Sequence of chain 1.C:
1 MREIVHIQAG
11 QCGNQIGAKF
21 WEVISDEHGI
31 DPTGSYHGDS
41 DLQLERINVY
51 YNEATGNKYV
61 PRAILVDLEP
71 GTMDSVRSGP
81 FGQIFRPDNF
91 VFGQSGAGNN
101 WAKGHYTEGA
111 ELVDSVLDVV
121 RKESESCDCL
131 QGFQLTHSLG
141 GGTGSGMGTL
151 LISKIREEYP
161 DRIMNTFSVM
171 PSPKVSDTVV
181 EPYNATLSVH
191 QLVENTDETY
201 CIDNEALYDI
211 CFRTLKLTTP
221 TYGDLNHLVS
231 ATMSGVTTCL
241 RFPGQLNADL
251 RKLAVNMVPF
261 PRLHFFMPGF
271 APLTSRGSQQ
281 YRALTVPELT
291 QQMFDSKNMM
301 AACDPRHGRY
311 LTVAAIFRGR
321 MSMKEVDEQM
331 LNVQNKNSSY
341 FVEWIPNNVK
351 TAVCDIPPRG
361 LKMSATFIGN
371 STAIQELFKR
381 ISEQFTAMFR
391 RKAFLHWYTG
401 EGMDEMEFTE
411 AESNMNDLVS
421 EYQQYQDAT

A protein and the small-molecule ligand that binds it are described below.
Small molecule (SMILES): CC(=O)O[C@H]1C(=O)[C@@]2(C)[C@H]([C@H](OC(=O)c3ccccc3)[C@]3(O)C[C@H](OC(=O)[C@H](O)[C@@H](NC(=O)c4ccccc4)c4ccccc4)C(C)=C1C3(C)C)[C@]1(OC(C)=O)CO[C@@H]1C[C@@H]2O

Binding-site contacts:
Ligand atom C28 contacts residue PRO358 of chain 1.C at 3.3 Å (hydrophobic).
Ligand atom O13 contacts residue PRO358 of chain 1.C at 3.1 Å.
Ligand atom O12 contacts residue GLY360 of chain 1.C at 3.7 Å.
Ligand atom C28 contacts residue ARG359 of chain 1.C at 3.6 Å.
Ligand atom C38 contacts residue PRO358 of chain 1.C at 3.6 Å (hydrophobic).
Ligand atom C44 contacts residue GLY360 of chain 1.C at 3.0 Å.
Ligand atom O06 contacts residue THR274 of chain 1.C at 3.2 Å (h-bond).
Ligand atom C41 contacts residue SER234 of chain 1.C at 3.6 Å.
Ligand atom C08 contacts residue LEU228 of chain 1.C at 3.7 Å (hydrophobic).
Ligand atom O06 contacts residue LEU273 of chain 1.C at 3.6 Å.
Ligand atom O07 contacts residue LEU361 of chain 1.C at 3.5 Å.
Ligand atom O10 contacts residue GLY360 of chain 1.C at 3.0 Å (h-bond).
Ligand atom C27 contacts residue ARG359 of chain 1.C at 3.8 Å.
Ligand atom C40 contacts residue ALA231 of chain 1.C at 3.1 Å (hydrophobic).
Ligand atom C32 contacts residue VAL23 of chain 1.C at 3.5 Å (hydrophobic).
Ligand atom C37 contacts residue PRO358 of chain 1.C at 3.7 Å (hydrophobic).
Ligand atom O14 contacts residue HIS227 of chain 1.C at 2.9 Å (h-bond).
Ligand atom C19 contacts residue THR274 of chain 1.C at 3.6 Å.
Ligand atom C33 contacts residue GLU22 of chain 1.C at 3.7 Å.
Ligand atom C06 contacts residue HIS227 of chain 1.C at 2.9 Å.
Ligand atom C30 contacts residue HIS227 of chain 1.C at 3.5 Å.
Ligand atom O03 contacts residue ARG276 of chain 1.C at 3.4 Å (salt-bridge).
Ligand atom O13 contacts residue ARG359 of chain 1.C at 2.6 Å (salt-bridge).
Ligand atom C36 contacts residue HIS227 of chain 1.C at 3.7 Å.
Ligand atom C14 contacts residue LEU215 of chain 1.C at 3.4 Å (hydrophobic).
Ligand atom C40 contacts residue SER234 of chain 1.C at 3.4 Å.
Ligand atom C38 contacts residue ALA231 of chain 1.C at 3.4 Å (hydrophobic).
Ligand atom C17 contacts residue LEU361 of chain 1.C at 3.5 Å (hydrophobic).
Ligand atom C31 contacts residue HIS227 of chain 1.C at 3.3 Å.
Ligand atom C39 contacts residue ALA231 of chain 1.C at 2.9 Å (hydrophobic).
Ligand atom O12 contacts residue ARG359 of chain 1.C at 2.9 Å (salt-bridge).
Ligand atom C07 contacts residue ASP224 of chain 1.C at 3.7 Å.
Ligand atom C14 contacts residue THR274 of chain 1.C at 3.7 Å.
Ligand atom C40 contacts residue VAL23 of chain 1.C at 3.8 Å (hydrophobic).
Ligand atom C16 contacts residue LEU361 of chain 1.C at 3.6 Å (hydrophobic).
Ligand atom C42 contacts residue VAL23 of chain 1.C at 3.1 Å (hydrophobic).
Ligand atom C32 contacts residue HIS227 of chain 1.C at 3.8 Å.
Ligand atom C07 contacts residue HIS227 of chain 1.C at 3.3 Å.
Ligand atom O06 contacts residue LEU215 of chain 1.C at 3.4 Å.
Ligand atom C41 contacts residue VAL23 of chain 1.C at 2.7 Å (hydrophobic).